Binding-site contacts:
Ligand atom O contacts residue LEU331 of chain 1.A at 3.8 Å.
Ligand atom CB contacts residue LEU331 of chain 1.A at 3.6 Å (hydrophobic).
Ligand atom CA contacts residue MET330 of chain 1.A at 4.2 Å (hydrophobic).
Ligand atom N contacts residue TYR265 of chain 1.A at 3.3 Å.
Ligand atom CA contacts residue TYR265 of chain 1.A at 3.5 Å (hydrophobic).
Ligand atom O contacts residue ASP307 of chain 1.A at 4.3 Å.
Ligand atom C contacts residue MET330 of chain 1.A at 4.4 Å (hydrophobic).
Ligand atom C contacts residue TYR265 of chain 1.A at 3.6 Å (hydrophobic).
Ligand atom CB contacts residue TYR265 of chain 1.A at 3.6 Å (hydrophobic).
Ligand atom O contacts residue PRO332 of chain 1.A at 3.3 Å.
Ligand atom C contacts residue LEU331 of chain 1.A at 3.9 Å (hydrophobic).
Ligand atom CB contacts residue ASP307 of chain 1.A at 4.5 Å.
Ligand atom N contacts residue LEU331 of chain 1.A at 4.0 Å.
Ligand atom CB contacts residue MET330 of chain 1.A at 3.6 Å (hydrophobic).
Ligand atom CB contacts residue GLY264 of chain 1.A at 3.5 Å.
Ligand atom CA contacts residue ASP307 of chain 1.A at 4.3 Å.
Ligand atom CA contacts residue LEU331 of chain 1.A at 4.4 Å (hydrophobic).
Ligand atom O contacts residue MET330 of chain 1.A at 3.2 Å.
Ligand atom C contacts residue PRO332 of chain 1.A at 3.8 Å (hydrophobic).
Ligand atom O contacts residue TYR265 of chain 1.A at 3.4 Å (h-bond).

This protein binds this small molecule.
Small molecule (SMILES): C[C@H](N)C(=O)N[C@@H](C)C(=O)N[C@@H](C)C(=O)N[C@@H](C)C=O

Sequence of chain 1.A:
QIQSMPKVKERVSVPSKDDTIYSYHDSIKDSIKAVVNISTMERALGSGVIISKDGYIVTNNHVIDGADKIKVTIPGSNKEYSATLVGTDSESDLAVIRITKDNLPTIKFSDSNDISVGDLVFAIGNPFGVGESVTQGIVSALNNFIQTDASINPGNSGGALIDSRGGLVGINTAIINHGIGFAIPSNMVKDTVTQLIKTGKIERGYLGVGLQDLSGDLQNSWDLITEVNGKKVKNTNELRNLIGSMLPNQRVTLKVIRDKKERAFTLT